Sequence of chain 1.C:
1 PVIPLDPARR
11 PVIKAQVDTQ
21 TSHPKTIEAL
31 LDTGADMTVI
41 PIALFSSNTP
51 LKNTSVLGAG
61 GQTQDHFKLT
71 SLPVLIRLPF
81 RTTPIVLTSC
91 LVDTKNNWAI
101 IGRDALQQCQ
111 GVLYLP

Sequence of chain 1.D:
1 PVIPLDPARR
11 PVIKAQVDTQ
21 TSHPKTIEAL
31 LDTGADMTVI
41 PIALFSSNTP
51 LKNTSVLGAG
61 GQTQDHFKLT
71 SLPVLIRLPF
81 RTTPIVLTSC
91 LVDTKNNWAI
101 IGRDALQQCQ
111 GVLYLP

The protein below binds the small molecule below.
Small molecule (SMILES): COC(=O)N[C@H](C(=O)N[C@H](C(=O)N[C@@H](Cc1ccccc1)[C@H](O)C(=O)N1CSC(C)(C)[C@H]1C(=O)NCC(C)(C)C)C(C)(C)C)c1ccccc1

Binding-site contacts:
Ligand atom CAH contacts residue LEU57 of chain 1.C at 2.7 Å (hydrophobic).
Ligand atom O contacts residue ALA59 of chain 1.C at 3.4 Å.
Ligand atom CAT contacts residue ARG10 of chain 1.C at 3.5 Å.
Ligand atom CBM contacts residue ASP36 of chain 1.D at 3.5 Å.
Ligand atom CAQ contacts residue ARG10 of chain 1.C at 3.4 Å.
Ligand atom NBR contacts residue GLY34 of chain 1.C at 3.5 Å (h-bond).
Ligand atom CB1 contacts residue ASP36 of chain 1.D at 3.5 Å.
Ligand atom NBC contacts residue GLY34 of chain 1.D at 3.3 Å (h-bond).
Ligand atom CAP contacts residue TRP98 of chain 1.C at 2.8 Å (hydrophobic).
Ligand atom OAO contacts residue ASP32 of chain 1.C at 2.5 Å (salt-bridge).
Ligand atom CBN contacts residue ASP32 of chain 1.C at 3.5 Å.
Ligand atom CAB contacts residue MET37 of chain 1.C at 3.5 Å (hydrophobic).
Ligand atom NBB contacts residue LEU57 of chain 1.C at 3.4 Å (h-bond).
Ligand atom CAS contacts residue TRP98 of chain 1.C at 3.3 Å (hydrophobic).
Ligand atom OAK contacts residue ASP36 of chain 1.D at 3.0 Å (salt-bridge).
Ligand atom CAR contacts residue TRP98 of chain 1.C at 3.6 Å (hydrophobic).
Ligand atom CBL contacts residue LEU57 of chain 1.C at 3.4 Å (hydrophobic).
Ligand atom OAO contacts residue GLY34 of chain 1.D at 3.4 Å.
Ligand atom OAN contacts residue ALA35 of chain 1.C at 3.5 Å (h-bond).
Ligand atom CG1 contacts residue ALA59 of chain 1.C at 3.5 Å (hydrophobic).
Ligand atom OAN contacts residue GLY34 of chain 1.C at 3.3 Å (h-bond).
Ligand atom OAO contacts residue ASP32 of chain 1.D at 2.5 Å (salt-bridge).
Ligand atom CBI contacts residue ASP32 of chain 1.C at 3.5 Å.
Ligand atom CAP contacts residue GLY58 of chain 1.D at 3.2 Å.
Ligand atom CB2 contacts residue ASP36 of chain 1.D at 3.1 Å.
Ligand atom N contacts residue LEU57 of chain 1.D at 3.1 Å (h-bond).
Ligand atom CAC contacts residue VAL39 of chain 1.C at 3.5 Å (hydrophobic).
Ligand atom OA1 contacts residue LEU57 of chain 1.D at 3.3 Å (h-bond).
Ligand atom CBM contacts residue LEU57 of chain 1.D at 3.3 Å (hydrophobic).
Ligand atom CAV contacts residue ALA59 of chain 1.D at 3.5 Å (hydrophobic).
Ligand atom OAK contacts residue GLY34 of chain 1.D at 3.6 Å (h-bond).
Ligand atom NAJ contacts residue ASP36 of chain 1.D at 2.5 Å (salt-bridge).
Ligand atom CAQ contacts residue TRP98 of chain 1.C at 3.4 Å (hydrophobic).
Ligand atom CBN contacts residue ASP32 of chain 1.D at 3.2 Å.
Ligand atom CAR contacts residue GLY58 of chain 1.D at 3.1 Å.
Ligand atom CAU contacts residue LEU57 of chain 1.D at 3.5 Å (hydrophobic).
Ligand atom CBQ contacts residue GLY34 of chain 1.C at 3.1 Å.
Ligand atom CBA contacts residue ASP32 of chain 1.C at 3.0 Å.
Ligand atom CAR contacts residue ALA59 of chain 1.D at 3.0 Å (hydrophobic).
Ligand atom OAN contacts residue ASP32 of chain 1.C at 2.7 Å (salt-bridge).